Sequence of chain 1.V:
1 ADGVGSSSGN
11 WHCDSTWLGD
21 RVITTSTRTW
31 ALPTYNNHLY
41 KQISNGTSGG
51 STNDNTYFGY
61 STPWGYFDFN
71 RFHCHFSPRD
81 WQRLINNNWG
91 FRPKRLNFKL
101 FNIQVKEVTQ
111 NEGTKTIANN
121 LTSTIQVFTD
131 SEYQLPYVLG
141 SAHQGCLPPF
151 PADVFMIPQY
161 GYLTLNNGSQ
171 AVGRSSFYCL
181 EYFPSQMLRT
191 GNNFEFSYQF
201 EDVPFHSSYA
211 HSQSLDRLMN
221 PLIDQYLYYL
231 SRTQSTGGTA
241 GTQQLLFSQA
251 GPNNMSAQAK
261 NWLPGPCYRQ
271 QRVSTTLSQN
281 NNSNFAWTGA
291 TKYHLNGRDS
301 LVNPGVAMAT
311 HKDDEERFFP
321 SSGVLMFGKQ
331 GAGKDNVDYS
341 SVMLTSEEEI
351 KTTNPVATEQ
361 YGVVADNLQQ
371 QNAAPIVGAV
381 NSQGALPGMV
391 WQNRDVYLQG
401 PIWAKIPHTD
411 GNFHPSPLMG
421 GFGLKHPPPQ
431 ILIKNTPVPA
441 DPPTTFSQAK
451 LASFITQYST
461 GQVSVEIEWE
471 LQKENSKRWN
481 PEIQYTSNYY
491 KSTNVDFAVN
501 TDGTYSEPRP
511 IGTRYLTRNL

Binding-site contacts:
Ligand atom C2' contacts residue PRO204 of chain 1.V at 4.3 Å (hydrophobic).
Ligand atom O4' contacts residue VAL203 of chain 1.V at 3.6 Å.
Ligand atom C6 contacts residue PHE205 of chain 1.V at 4.4 Å (hydrophobic).
Ligand atom C4 contacts residue ARG92 of chain 1.V at 4.4 Å.
Ligand atom C5' contacts residue PRO204 of chain 1.V at 4.3 Å (hydrophobic).
Ligand atom C1' contacts residue ARG92 of chain 1.V at 4.4 Å.
Ligand atom C2 contacts residue ARG92 of chain 1.V at 4.3 Å.
Ligand atom C6 contacts residue ARG92 of chain 1.V at 4.0 Å.
Ligand atom C1' contacts residue VAL203 of chain 1.V at 4.1 Å (hydrophobic).
Ligand atom N1 contacts residue ARG92 of chain 1.V at 4.0 Å.
Ligand atom O5' contacts residue ASP202 of chain 1.V at 4.4 Å.
Ligand atom C2' contacts residue DA1 of chain 1.ZC at 3.3 Å.
Ligand atom C5 contacts residue ARG92 of chain 1.V at 4.3 Å.
Ligand atom O3' contacts residue DA1 of chain 1.ZC at 1.6 Å.
Ligand atom O4' contacts residue ARG92 of chain 1.V at 4.2 Å.
Ligand atom C4' contacts residue VAL203 of chain 1.V at 4.2 Å (hydrophobic).
Ligand atom C1' contacts residue PRO204 of chain 1.V at 3.7 Å (hydrophobic).
Ligand atom C3' contacts residue DA1 of chain 1.ZC at 2.6 Å.
Ligand atom C5' contacts residue ASP202 of chain 1.V at 4.0 Å.
Ligand atom C4' contacts residue PRO204 of chain 1.V at 3.6 Å (hydrophobic).
Ligand atom O4' contacts residue PRO204 of chain 1.V at 3.6 Å (h-bond).
Ligand atom C5 contacts residue PHE205 of chain 1.V at 4.2 Å (hydrophobic).
Ligand atom C4' contacts residue DA1 of chain 1.ZC at 3.9 Å.

The protein below binds the small molecule below.
Small molecule (SMILES): Nc1ccn([C@H]2C[C@H](O)[C@@H](COP(=O)(O)O)O2)c(=O)n1